Sequence of chain 1.B:
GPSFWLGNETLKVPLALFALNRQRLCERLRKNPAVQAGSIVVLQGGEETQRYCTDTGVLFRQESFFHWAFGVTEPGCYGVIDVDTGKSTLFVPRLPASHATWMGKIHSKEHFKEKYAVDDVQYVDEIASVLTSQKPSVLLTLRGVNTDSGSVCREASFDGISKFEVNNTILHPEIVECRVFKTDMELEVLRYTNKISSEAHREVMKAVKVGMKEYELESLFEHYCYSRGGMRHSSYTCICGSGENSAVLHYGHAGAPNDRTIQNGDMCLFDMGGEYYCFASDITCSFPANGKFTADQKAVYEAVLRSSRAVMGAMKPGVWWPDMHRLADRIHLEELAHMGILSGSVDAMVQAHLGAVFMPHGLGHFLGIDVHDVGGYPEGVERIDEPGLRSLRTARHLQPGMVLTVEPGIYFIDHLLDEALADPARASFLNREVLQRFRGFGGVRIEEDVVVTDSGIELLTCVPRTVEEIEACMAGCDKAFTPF

Sequence of chain 1.A:
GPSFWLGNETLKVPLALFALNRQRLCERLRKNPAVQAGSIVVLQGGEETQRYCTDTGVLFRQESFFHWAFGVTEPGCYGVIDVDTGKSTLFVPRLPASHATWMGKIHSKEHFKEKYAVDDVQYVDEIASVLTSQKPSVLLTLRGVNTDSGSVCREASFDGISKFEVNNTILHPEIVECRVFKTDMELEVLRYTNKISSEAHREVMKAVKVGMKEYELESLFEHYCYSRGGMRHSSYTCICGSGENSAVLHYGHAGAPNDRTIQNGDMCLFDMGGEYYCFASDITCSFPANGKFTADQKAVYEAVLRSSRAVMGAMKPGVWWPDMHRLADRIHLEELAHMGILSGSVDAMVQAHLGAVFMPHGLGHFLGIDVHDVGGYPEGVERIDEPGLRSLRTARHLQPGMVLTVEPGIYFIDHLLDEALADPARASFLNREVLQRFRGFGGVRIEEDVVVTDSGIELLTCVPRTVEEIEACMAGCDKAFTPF

The small molecule below binds the protein below.
Small molecule (SMILES): O=C(O)[C@@H]1CCCN1

Binding-site contacts:
Ligand atom O contacts residue HIS372 of chain 1.A at 3.9 Å.
Ligand atom CB contacts residue LEU1 of chain 1.F at 3.7 Å (hydrophobic).
Ligand atom CA contacts residue LEU1 of chain 1.F at 2.5 Å (hydrophobic).
Ligand atom CD contacts residue HIS250 of chain 1.A at 3.8 Å.
Ligand atom CG contacts residue HIS361 of chain 1.A at 4.1 Å.
Ligand atom OXT contacts residue HIS372 of chain 1.A at 3.4 Å.
Ligand atom CB contacts residue HIS361 of chain 1.A at 3.7 Å.
Ligand atom O contacts residue LEU1 of chain 1.F at 3.9 Å.
Ligand atom C contacts residue TRP102 of chain 1.B at 4.1 Å (hydrophobic).
Ligand atom N contacts residue MG1 of chain 1.C at 4.0 Å.
Ligand atom CA contacts residue MG1 of chain 1.C at 4.2 Å.
Ligand atom CD contacts residue LEU249 of chain 1.A at 3.8 Å (hydrophobic).
Ligand atom CA contacts residue GLU407 of chain 1.A at 3.6 Å.
Ligand atom CG contacts residue ARG445 of chain 1.A at 3.6 Å.
Ligand atom CA contacts residue OH1 of chain 1.E at 3.8 Å.
Ligand atom CD contacts residue ASP271 of chain 1.A at 3.8 Å.
Ligand atom CG contacts residue LEU1 of chain 1.F at 3.6 Å (hydrophobic).
Ligand atom O contacts residue HIS365 of chain 1.A at 4.2 Å.
Ligand atom N contacts residue OH1 of chain 1.E at 3.0 Å (h-bond).
Ligand atom CD contacts residue ARG445 of chain 1.A at 3.6 Å.
Ligand atom CG contacts residue OH1 of chain 1.E at 4.1 Å.
Ligand atom C contacts residue ARG393 of chain 1.A at 3.6 Å.
Ligand atom N contacts residue HIS250 of chain 1.A at 3.8 Å.
Ligand atom C contacts residue HIS250 of chain 1.A at 3.9 Å.
Ligand atom OXT contacts residue HIS250 of chain 1.A at 2.9 Å (h-bond).
Ligand atom CD contacts residue OH1 of chain 1.E at 3.4 Å.
Ligand atom OXT contacts residue ARG393 of chain 1.A at 3.0 Å (salt-bridge).
Ligand atom N contacts residue LEU1 of chain 1.F at 1.4 Å.
Ligand atom C contacts residue HIS372 of chain 1.A at 3.7 Å.
Ligand atom N contacts residue GLU407 of chain 1.A at 3.6 Å.
Ligand atom CD contacts residue LEU1 of chain 1.F at 2.5 Å (hydrophobic).
Ligand atom O contacts residue ARG393 of chain 1.A at 2.8 Å (salt-bridge).
Ligand atom OXT contacts residue LEU1 of chain 1.F at 3.3 Å.
Ligand atom CG contacts residue GLU407 of chain 1.A at 3.6 Å.
Ligand atom CB contacts residue TRP102 of chain 1.B at 4.2 Å (hydrophobic).
Ligand atom C contacts residue LEU1 of chain 1.F at 3.2 Å (hydrophobic).
Ligand atom OXT contacts residue TRP102 of chain 1.B at 3.7 Å.
Ligand atom CD contacts residue GLU407 of chain 1.A at 3.9 Å.
Ligand atom CB contacts residue GLU407 of chain 1.A at 3.9 Å.
Ligand atom CA contacts residue HIS250 of chain 1.A at 4.3 Å.